Sequence of chain 1.C:
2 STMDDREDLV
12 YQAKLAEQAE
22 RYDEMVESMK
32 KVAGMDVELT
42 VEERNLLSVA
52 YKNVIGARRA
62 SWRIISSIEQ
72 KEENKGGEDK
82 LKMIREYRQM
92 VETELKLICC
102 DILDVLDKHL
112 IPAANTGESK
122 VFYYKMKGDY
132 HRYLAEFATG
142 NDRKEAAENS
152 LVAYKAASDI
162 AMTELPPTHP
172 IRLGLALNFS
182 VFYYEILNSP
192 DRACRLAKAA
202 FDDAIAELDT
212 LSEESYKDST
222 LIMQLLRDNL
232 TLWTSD

This protein binds this small molecule.
Small molecule (SMILES): CC(C)C[C@H](NC(=O)[C@H](COP(=O)(O)O)NC(=O)[C@H](CCC(N)=O)NC(=O)[C@@H](NC(=O)[C@H](C)NC(=O)[C@H](C)N)[C@@H](C)O)C(=O)N1CCC[C@H]1C(=O)N[C@H](C=O)[C@@H](C)O

Binding-site contacts:
Ligand atom CB contacts residue ASN179 of chain 1.C at 3.4 Å.
Ligand atom CB contacts residue GLU186 of chain 1.C at 3.8 Å.
Ligand atom O contacts residue ASN230 of chain 1.C at 3.0 Å (h-bond).
Ligand atom CD contacts residue LEU226 of chain 1.C at 3.7 Å (hydrophobic).
Ligand atom O contacts residue LEU233 of chain 1.C at 3.7 Å.
Ligand atom N contacts residue ASN179 of chain 1.C at 3.0 Å (h-bond).
Ligand atom C contacts residue LEU233 of chain 1.C at 3.4 Å (hydrophobic).
Ligand atom O3P contacts residue ARG60 of chain 1.C at 2.6 Å (salt-bridge).
Ligand atom O2P contacts residue TYR134 of chain 1.C at 2.7 Å (h-bond).
Ligand atom OE1 contacts residue LEU226 of chain 1.C at 3.6 Å.
Ligand atom CA contacts residue ASN230 of chain 1.C at 3.8 Å.
Ligand atom CA contacts residue ASN179 of chain 1.C at 3.8 Å.
Ligand atom CB contacts residue ASN230 of chain 1.C at 3.6 Å.
Ligand atom O1P contacts residue ARG133 of chain 1.C at 2.7 Å (salt-bridge).
Ligand atom P contacts residue ARG133 of chain 1.C at 3.8 Å.
Ligand atom N contacts residue LEU178 of chain 1.C at 3.6 Å.
Ligand atom OG1 contacts residue TRP234 of chain 1.C at 3.0 Å (h-bond).
Ligand atom CD1 contacts residue ILE223 of chain 1.C at 3.5 Å (hydrophobic).
Ligand atom O2P contacts residue ARG133 of chain 1.C at 2.8 Å (salt-bridge).
Ligand atom O1P contacts residue ARG60 of chain 1.C at 3.2 Å (salt-bridge).
Ligand atom CG2 contacts residue LYS53 of chain 1.C at 3.8 Å.
Ligand atom C contacts residue ASN230 of chain 1.C at 3.8 Å.
Ligand atom C contacts residue ASN179 of chain 1.C at 3.8 Å.
Ligand atom P contacts residue ARG60 of chain 1.C at 3.7 Å.
Ligand atom CA contacts residue LEU233 of chain 1.C at 3.8 Å (hydrophobic).
Ligand atom C contacts residue LEU178 of chain 1.C at 3.8 Å (hydrophobic).
Ligand atom N contacts residue LEU233 of chain 1.C at 3.5 Å.
Ligand atom P contacts residue TYR134 of chain 1.C at 3.7 Å.
Ligand atom O contacts residue VAL182 of chain 1.C at 3.3 Å.
Ligand atom OG1 contacts residue TYR185 of chain 1.C at 3.7 Å.
Ligand atom O3P contacts residue TYR134 of chain 1.C at 3.7 Å.
Ligand atom CD1 contacts residue LEU178 of chain 1.C at 3.7 Å (hydrophobic).
Ligand atom CG2 contacts residue GLU186 of chain 1.C at 3.6 Å.
Ligand atom CG2 contacts residue ASN230 of chain 1.C at 3.5 Å.
Ligand atom N contacts residue ASN230 of chain 1.C at 3.1 Å (h-bond).
Ligand atom CA contacts residue ASN179 of chain 1.C at 3.8 Å.
Ligand atom CG2 contacts residue TRP234 of chain 1.C at 3.9 Å (hydrophobic).
Ligand atom CD1 contacts residue GLY175 of chain 1.C at 3.8 Å.
Ligand atom CB contacts residue ASN179 of chain 1.C at 3.5 Å.
Ligand atom CA contacts residue LEU178 of chain 1.C at 3.6 Å (hydrophobic).